Sequence of chain 1.B:
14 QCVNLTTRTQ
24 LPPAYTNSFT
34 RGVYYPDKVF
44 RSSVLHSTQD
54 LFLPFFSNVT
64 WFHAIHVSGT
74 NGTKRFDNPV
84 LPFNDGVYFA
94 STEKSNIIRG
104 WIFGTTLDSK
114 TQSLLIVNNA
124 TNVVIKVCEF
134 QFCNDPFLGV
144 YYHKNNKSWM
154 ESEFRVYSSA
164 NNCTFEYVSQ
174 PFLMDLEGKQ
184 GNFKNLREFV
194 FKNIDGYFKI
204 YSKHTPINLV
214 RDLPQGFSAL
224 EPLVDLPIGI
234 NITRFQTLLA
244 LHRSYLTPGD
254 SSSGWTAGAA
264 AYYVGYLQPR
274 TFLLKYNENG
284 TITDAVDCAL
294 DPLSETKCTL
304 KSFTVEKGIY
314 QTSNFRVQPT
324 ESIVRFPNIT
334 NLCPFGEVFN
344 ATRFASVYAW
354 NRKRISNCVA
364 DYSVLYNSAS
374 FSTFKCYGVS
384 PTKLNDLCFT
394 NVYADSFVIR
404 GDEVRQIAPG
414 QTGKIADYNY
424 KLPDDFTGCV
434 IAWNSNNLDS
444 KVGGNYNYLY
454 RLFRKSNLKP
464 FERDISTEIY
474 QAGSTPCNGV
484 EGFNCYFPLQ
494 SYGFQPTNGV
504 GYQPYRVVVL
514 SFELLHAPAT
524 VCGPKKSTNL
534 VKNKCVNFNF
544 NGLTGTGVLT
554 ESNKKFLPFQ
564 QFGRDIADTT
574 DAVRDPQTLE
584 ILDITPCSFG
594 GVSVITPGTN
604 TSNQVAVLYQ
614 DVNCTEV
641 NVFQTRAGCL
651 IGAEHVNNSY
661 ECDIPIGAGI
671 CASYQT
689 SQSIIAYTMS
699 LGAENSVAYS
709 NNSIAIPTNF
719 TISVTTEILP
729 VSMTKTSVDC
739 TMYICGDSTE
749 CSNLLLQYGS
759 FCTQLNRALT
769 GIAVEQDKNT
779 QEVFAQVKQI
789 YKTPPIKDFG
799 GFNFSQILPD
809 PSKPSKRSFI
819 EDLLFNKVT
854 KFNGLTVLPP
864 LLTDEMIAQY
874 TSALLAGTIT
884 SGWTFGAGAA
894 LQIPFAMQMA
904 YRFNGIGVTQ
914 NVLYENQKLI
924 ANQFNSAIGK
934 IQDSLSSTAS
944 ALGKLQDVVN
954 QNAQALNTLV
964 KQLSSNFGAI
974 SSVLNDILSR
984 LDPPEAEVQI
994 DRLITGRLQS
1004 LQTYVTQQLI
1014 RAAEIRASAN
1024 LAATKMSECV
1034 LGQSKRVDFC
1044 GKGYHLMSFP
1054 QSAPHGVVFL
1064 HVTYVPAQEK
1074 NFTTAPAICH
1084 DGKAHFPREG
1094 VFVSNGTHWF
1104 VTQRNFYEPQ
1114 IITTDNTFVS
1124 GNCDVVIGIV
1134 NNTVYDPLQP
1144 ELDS

This protein binds this small molecule.
Small molecule (SMILES): CC(=O)N[C@@H]1[C@@H](O)[C@H](O)[C@@H](CO)O[C@H]1O

Sequence of chain 1.C:
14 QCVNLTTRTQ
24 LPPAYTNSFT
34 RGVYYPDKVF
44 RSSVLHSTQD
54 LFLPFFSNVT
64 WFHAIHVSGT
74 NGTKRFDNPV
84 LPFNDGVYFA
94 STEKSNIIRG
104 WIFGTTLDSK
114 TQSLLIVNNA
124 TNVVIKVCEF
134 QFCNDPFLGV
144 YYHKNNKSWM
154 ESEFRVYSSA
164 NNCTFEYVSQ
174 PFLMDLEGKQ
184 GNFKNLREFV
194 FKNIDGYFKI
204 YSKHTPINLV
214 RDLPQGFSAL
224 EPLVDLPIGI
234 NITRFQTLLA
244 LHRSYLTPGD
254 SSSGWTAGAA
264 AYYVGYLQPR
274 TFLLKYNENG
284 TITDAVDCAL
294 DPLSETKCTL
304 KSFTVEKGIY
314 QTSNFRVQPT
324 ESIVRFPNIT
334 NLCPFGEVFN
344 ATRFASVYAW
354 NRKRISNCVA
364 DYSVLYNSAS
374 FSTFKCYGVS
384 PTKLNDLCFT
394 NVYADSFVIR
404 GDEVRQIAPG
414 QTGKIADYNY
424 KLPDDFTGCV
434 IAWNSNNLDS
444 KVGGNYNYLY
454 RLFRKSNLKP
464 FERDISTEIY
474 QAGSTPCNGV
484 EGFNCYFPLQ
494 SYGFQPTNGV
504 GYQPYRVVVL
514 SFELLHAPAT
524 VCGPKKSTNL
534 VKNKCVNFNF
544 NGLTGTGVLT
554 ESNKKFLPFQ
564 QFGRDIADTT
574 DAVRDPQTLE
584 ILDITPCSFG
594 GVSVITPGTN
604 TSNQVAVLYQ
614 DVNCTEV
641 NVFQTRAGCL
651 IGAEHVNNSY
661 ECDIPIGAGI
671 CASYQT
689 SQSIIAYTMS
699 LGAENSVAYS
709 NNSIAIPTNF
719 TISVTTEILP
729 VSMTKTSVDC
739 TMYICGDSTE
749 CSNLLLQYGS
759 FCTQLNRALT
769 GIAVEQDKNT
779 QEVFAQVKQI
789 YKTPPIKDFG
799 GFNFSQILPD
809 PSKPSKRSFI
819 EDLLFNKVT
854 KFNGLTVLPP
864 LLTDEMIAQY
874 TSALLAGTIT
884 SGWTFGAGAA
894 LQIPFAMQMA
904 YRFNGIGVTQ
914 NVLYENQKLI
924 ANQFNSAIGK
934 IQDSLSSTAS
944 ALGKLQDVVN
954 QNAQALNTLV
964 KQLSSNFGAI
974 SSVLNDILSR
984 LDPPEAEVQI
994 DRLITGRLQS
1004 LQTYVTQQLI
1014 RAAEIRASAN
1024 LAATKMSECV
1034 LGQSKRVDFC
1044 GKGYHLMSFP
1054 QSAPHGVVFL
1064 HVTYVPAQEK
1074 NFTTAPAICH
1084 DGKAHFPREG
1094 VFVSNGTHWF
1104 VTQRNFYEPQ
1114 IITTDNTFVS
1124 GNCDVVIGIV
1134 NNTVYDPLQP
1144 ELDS

Binding-site contacts:
Ligand atom C2 contacts residue ASN1074 of chain 1.B at 2.5 Å.
Ligand atom O7 contacts residue ASN1074 of chain 1.B at 4.4 Å.
Ligand atom C7 contacts residue ASN1074 of chain 1.B at 3.9 Å.
Ligand atom C4 contacts residue ASN1074 of chain 1.B at 4.3 Å.
Ligand atom C5 contacts residue ASN1074 of chain 1.B at 3.7 Å.
Ligand atom N2 contacts residue ASN1074 of chain 1.B at 2.9 Å (h-bond).
Ligand atom C3 contacts residue ASN1074 of chain 1.B at 3.8 Å.
Ligand atom C1 contacts residue ASN1074 of chain 1.B at 1.4 Å.
Ligand atom O5 contacts residue ASN1074 of chain 1.B at 2.4 Å (h-bond).
Ligand atom C6 contacts residue ASN1074 of chain 1.B at 4.5 Å.
Ligand atom O5 contacts residue GLN895 of chain 1.C at 4.3 Å.